This small molecule binds to this protein.
Small molecule (SMILES): CC(=O)N[C@@H]1[C@@H](O)[C@H](O)[C@@H](CO)O[C@H]1O

Sequence of chain 1.D:
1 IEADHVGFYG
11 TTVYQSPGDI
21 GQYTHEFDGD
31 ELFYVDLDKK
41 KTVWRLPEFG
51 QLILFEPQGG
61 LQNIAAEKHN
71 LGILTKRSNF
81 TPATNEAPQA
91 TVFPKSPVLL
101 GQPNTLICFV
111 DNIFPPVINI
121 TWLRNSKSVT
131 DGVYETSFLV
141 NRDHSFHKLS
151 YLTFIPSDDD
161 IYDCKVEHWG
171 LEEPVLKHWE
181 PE

Binding-site contacts:
Ligand atom N2 contacts residue ASN79 of chain 1.D at 2.9 Å (h-bond).
Ligand atom C2 contacts residue ASN79 of chain 1.D at 2.5 Å.
Ligand atom C8 contacts residue ASN79 of chain 1.D at 3.7 Å.
Ligand atom O5 contacts residue ASN79 of chain 1.D at 2.4 Å (h-bond).
Ligand atom O7 contacts residue ASN79 of chain 1.D at 2.5 Å (h-bond).
Ligand atom C7 contacts residue ARG77 of chain 1.D at 4.4 Å.
Ligand atom C8 contacts residue ARG77 of chain 1.D at 3.4 Å.
Ligand atom C1 contacts residue ASN79 of chain 1.D at 1.4 Å.
Ligand atom C7 contacts residue ASN79 of chain 1.D at 2.7 Å.
Ligand atom C8 contacts residue SER78 of chain 1.D at 4.5 Å.
Ligand atom C4 contacts residue ASN79 of chain 1.D at 4.2 Å.
Ligand atom O7 contacts residue SER78 of chain 1.D at 4.0 Å.
Ligand atom C3 contacts residue ASN79 of chain 1.D at 3.8 Å.
Ligand atom C5 contacts residue ASN79 of chain 1.D at 3.7 Å.